Binding-site contacts:
Ligand atom O contacts residue GLN130 of chain 1.D at 4.2 Å.
Ligand atom CB contacts residue PHE127 of chain 1.D at 3.4 Å (hydrophobic).
Ligand atom N contacts residue PHE127 of chain 1.D at 3.5 Å (h-bond).
Ligand atom CB contacts residue LEU115 of chain 1.D at 3.9 Å (hydrophobic).
Ligand atom N contacts residue PHE128 of chain 1.D at 2.6 Å (h-bond).
Ligand atom OXT contacts residue ASN44 of chain 1.D at 3.1 Å (h-bond).
Ligand atom O contacts residue THR132 of chain 1.D at 3.3 Å.
Ligand atom OXT contacts residue LEU115 of chain 1.D at 4.3 Å.
Ligand atom N contacts residue GLN130 of chain 1.D at 3.1 Å (h-bond).
Ligand atom O contacts residue GLN133 of chain 1.D at 4.1 Å.
Ligand atom OG contacts residue ARG45 of chain 1.C at 4.4 Å.
Ligand atom CA contacts residue PHE128 of chain 1.D at 3.9 Å (hydrophobic).
Ligand atom OG contacts residue PHE127 of chain 1.D at 3.5 Å.
Ligand atom CA contacts residue GLN130 of chain 1.D at 3.6 Å.
Ligand atom N contacts residue ARG45 of chain 1.C at 4.4 Å.
Ligand atom C contacts residue ASN44 of chain 1.D at 4.1 Å.
Ligand atom C contacts residue GLN130 of chain 1.D at 4.3 Å.
Ligand atom CB contacts residue ASN44 of chain 1.D at 3.7 Å.
Ligand atom N contacts residue ASP129 of chain 1.D at 4.3 Å.
Ligand atom OXT contacts residue ARG45 of chain 1.C at 4.3 Å.
Ligand atom O contacts residue ARG45 of chain 1.C at 3.2 Å (salt-bridge).
Ligand atom O contacts residue ARG40 of chain 1.D at 2.5 Å (salt-bridge).
Ligand atom N contacts residue THR132 of chain 1.D at 3.9 Å.
Ligand atom C contacts residue THR132 of chain 1.D at 3.2 Å.
Ligand atom C contacts residue ARG45 of chain 1.C at 3.9 Å.
Ligand atom OXT contacts residue THR132 of chain 1.D at 3.8 Å.
Ligand atom C contacts residue ARG40 of chain 1.D at 3.3 Å.
Ligand atom OXT contacts residue ARG40 of chain 1.D at 2.9 Å (salt-bridge).
Ligand atom CB contacts residue PHE128 of chain 1.D at 4.4 Å (hydrophobic).
Ligand atom OG contacts residue ASN44 of chain 1.D at 2.5 Å (h-bond).
Ligand atom CA contacts residue PHE127 of chain 1.D at 3.7 Å (hydrophobic).
Ligand atom CA contacts residue THR132 of chain 1.D at 3.0 Å.
Ligand atom CA contacts residue LEU115 of chain 1.D at 4.3 Å (hydrophobic).
Ligand atom CB contacts residue THR132 of chain 1.D at 4.0 Å.

Sequence of chain 1.D:
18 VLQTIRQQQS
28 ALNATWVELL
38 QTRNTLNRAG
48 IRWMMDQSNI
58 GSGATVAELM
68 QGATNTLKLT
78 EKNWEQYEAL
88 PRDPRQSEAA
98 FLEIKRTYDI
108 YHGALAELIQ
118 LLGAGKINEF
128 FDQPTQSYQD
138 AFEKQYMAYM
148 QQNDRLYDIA

This protein binds this small molecule.
Small molecule (SMILES): N[C@@H](CO)C(=O)O

Sequence of chain 1.C:
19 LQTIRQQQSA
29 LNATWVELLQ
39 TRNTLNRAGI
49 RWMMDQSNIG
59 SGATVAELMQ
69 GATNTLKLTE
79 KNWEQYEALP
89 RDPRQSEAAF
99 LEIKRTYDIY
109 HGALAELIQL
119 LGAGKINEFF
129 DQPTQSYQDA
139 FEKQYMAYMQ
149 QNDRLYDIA